A small-molecule ligand and the protein it binds are described below.
Small molecule (SMILES): Nc1nc[nH]n1

Sequence of chain 10.A:
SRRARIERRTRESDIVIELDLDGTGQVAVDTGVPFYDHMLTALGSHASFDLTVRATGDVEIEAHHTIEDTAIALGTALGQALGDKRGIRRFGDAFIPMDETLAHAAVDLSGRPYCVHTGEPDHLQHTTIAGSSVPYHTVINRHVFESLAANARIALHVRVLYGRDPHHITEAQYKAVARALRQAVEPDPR

Binding-site contacts:
Ligand atom N1 contacts residue HIS53 of chain 10.A at 4.4 Å.
Ligand atom C5 contacts residue HIS79 of chain 17.A at 3.2 Å.
Ligand atom C3 contacts residue MN1 of chain 17.C at 3.3 Å.
Ligand atom N1 contacts residue MET113 of chain 10.A at 3.5 Å.
Ligand atom N2 contacts residue MET113 of chain 10.A at 3.3 Å.
Ligand atom N4 contacts residue HIS80 of chain 17.A at 4.4 Å.
Ligand atom N3A contacts residue MET113 of chain 10.A at 3.8 Å.
Ligand atom N2 contacts residue HIS80 of chain 17.A at 3.5 Å (h-bond).
Ligand atom N4 contacts residue MET113 of chain 10.A at 3.5 Å.
Ligand atom C3 contacts residue MN1 of chain 10.D at 4.2 Å.
Ligand atom N3A contacts residue ARG127 of chain 7.A at 3.2 Å (salt-bridge).
Ligand atom N4 contacts residue HIS183 of chain 10.A at 3.2 Å (h-bond).
Ligand atom C5 contacts residue HIS183 of chain 10.A at 3.6 Å.
Ligand atom N1 contacts residue MN1 of chain 10.D at 2.2 Å.
Ligand atom N1 contacts residue HIS80 of chain 17.A at 2.9 Å (h-bond).
Ligand atom C3 contacts residue HIS80 of chain 17.A at 4.3 Å.
Ligand atom N4 contacts residue HIS79 of chain 17.A at 3.2 Å (h-bond).
Ligand atom C5 contacts residue MN1 of chain 10.D at 3.3 Å.
Ligand atom N1 contacts residue MN1 of chain 17.C at 4.3 Å.
Ligand atom C5 contacts residue HIS80 of chain 17.A at 3.7 Å.
Ligand atom C5 contacts residue MN1 of chain 17.C at 3.2 Å.
Ligand atom N3A contacts residue MN1 of chain 17.C at 3.6 Å.
Ligand atom N2 contacts residue GLU186 of chain 10.A at 3.9 Å.
Ligand atom C5 contacts residue HIS182 of chain 10.A at 3.3 Å.
Ligand atom N1 contacts residue GLU186 of chain 10.A at 3.1 Å (salt-bridge).
Ligand atom N4 contacts residue GLU83 of chain 17.A at 3.1 Å (salt-bridge).
Ligand atom C5 contacts residue MET113 of chain 10.A at 3.6 Å (hydrophobic).
Ligand atom C5 contacts residue GLU83 of chain 17.A at 4.0 Å.
Ligand atom N1 contacts residue HIS182 of chain 10.A at 3.1 Å (h-bond).
Ligand atom C3 contacts residue MET113 of chain 10.A at 3.2 Å (hydrophobic).
Ligand atom C3 contacts residue GLU83 of chain 17.A at 3.6 Å.
Ligand atom C3 contacts residue HIS183 of chain 10.A at 4.3 Å.
Ligand atom N1 contacts residue HIS79 of chain 17.A at 4.4 Å.
Ligand atom N4 contacts residue MN1 of chain 10.D at 4.4 Å.
Ligand atom C5 contacts residue GLU186 of chain 10.A at 3.9 Å.
Ligand atom N4 contacts residue MN1 of chain 17.C at 2.2 Å.
Ligand atom N3A contacts residue GLU83 of chain 17.A at 3.6 Å (salt-bridge).
Ligand atom N2 contacts residue MN1 of chain 17.C at 4.4 Å.
Ligand atom C3 contacts residue ARG127 of chain 7.A at 4.2 Å.
Ligand atom N2 contacts residue MN1 of chain 10.D at 3.1 Å.

Sequence of chain 7.A:
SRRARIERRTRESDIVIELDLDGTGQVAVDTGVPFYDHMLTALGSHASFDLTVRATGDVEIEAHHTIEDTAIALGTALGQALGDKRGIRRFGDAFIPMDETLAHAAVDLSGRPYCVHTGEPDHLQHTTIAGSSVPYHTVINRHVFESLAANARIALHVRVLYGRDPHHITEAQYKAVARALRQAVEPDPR

Sequence of chain 17.A:
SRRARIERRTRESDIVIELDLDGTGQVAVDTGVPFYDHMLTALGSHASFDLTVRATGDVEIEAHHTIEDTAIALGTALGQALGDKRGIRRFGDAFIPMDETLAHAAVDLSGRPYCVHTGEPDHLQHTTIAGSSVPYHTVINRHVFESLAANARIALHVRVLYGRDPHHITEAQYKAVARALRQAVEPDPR